Sequence of chain 1.B:
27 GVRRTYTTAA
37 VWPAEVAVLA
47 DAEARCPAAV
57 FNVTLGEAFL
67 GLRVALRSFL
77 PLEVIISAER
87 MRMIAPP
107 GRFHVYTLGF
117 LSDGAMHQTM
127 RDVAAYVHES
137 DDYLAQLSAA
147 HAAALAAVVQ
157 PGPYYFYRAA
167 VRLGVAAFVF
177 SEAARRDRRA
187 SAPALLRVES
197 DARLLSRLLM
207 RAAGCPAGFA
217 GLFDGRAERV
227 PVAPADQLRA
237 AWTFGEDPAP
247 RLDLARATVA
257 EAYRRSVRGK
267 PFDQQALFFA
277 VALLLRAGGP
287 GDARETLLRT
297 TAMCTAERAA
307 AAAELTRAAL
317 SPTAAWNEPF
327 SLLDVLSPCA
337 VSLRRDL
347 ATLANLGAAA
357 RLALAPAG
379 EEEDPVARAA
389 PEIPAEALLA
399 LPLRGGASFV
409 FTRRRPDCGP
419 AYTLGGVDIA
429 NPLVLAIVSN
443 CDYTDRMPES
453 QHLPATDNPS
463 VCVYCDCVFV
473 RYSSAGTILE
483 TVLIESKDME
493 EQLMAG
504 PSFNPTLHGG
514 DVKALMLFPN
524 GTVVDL

A small-molecule ligand and the protein it binds are described below.
Small molecule (SMILES): CC(=O)N[C@@H]1[C@@H](O)[C@H](O)[C@@H](CO)O[C@H]1O

Binding-site contacts:
Ligand atom C3 contacts residue ASN523 of chain 1.B at 3.8 Å.
Ligand atom O5 contacts residue PHE521 of chain 1.B at 4.2 Å.
Ligand atom O5 contacts residue ASN523 of chain 1.B at 2.5 Å (h-bond).
Ligand atom C6 contacts residue PHE521 of chain 1.B at 3.5 Å (hydrophobic).
Ligand atom C2 contacts residue ASN523 of chain 1.B at 2.6 Å.
Ligand atom C5 contacts residue ASN523 of chain 1.B at 3.8 Å.
Ligand atom N2 contacts residue ASN523 of chain 1.B at 3.0 Å (h-bond).
Ligand atom C5 contacts residue PHE521 of chain 1.B at 4.1 Å (hydrophobic).
Ligand atom C7 contacts residue ASN523 of chain 1.B at 4.0 Å.
Ligand atom C4 contacts residue ASN523 of chain 1.B at 4.4 Å.
Ligand atom C1 contacts residue ASN523 of chain 1.B at 1.5 Å.
Ligand atom O6 contacts residue PHE521 of chain 1.B at 3.8 Å.